A small-molecule ligand and the protein it binds are described below.
Small molecule (SMILES): CC(C)CCC[C@@H](C)[C@H]1CC[C@H]2[C@@H]3CC=C4C[C@@H](O)CC[C@]4(C)[C@H]3CC[C@]12C

Sequence of chain 1.A:
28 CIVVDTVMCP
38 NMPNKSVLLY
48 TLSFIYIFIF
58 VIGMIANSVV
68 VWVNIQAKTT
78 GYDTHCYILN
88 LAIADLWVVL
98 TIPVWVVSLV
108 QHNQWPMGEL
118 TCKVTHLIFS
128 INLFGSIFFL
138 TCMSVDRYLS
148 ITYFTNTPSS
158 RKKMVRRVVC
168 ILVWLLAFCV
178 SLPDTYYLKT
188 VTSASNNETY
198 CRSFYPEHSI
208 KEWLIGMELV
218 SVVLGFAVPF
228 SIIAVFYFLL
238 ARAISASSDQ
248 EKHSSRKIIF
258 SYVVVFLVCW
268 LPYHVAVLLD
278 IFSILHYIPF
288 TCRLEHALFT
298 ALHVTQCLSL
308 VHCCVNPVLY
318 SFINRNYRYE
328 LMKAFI

Binding-site contacts:
Ligand atom C3 contacts residue ASN87 of chain 1.A at 3.6 Å.
Ligand atom C14 contacts residue TRP171 of chain 1.A at 4.3 Å (hydrophobic).
Ligand atom C12 contacts residue TRP171 of chain 1.A at 4.4 Å (hydrophobic).
Ligand atom C2 contacts residue ASN87 of chain 1.A at 4.0 Å.
Ligand atom C7 contacts residue TRP171 of chain 1.A at 3.9 Å (hydrophobic).
Ligand atom C24 contacts residue ILE128 of chain 1.A at 3.7 Å (hydrophobic).
Ligand atom C10 contacts residue ASN87 of chain 1.A at 4.4 Å.
Ligand atom C6 contacts residue TRP171 of chain 1.A at 4.3 Å (hydrophobic).
Ligand atom C26 contacts residue PHE175 of chain 1.A at 4.1 Å (hydrophobic).
Ligand atom C23 contacts residue ASN129 of chain 1.A at 4.3 Å.
Ligand atom C9 contacts residue TRP171 of chain 1.A at 4.3 Å (hydrophobic).
Ligand atom C4 contacts residue ASN87 of chain 1.A at 4.3 Å.
Ligand atom C5 contacts residue ASN87 of chain 1.A at 4.2 Å.
Ligand atom C1 contacts residue ASN87 of chain 1.A at 3.7 Å.
Ligand atom C11 contacts residue ILE90 of chain 1.A at 4.3 Å (hydrophobic).
Ligand atom C2 contacts residue ILE90 of chain 1.A at 4.5 Å (hydrophobic).
Ligand atom C12 contacts residue ILE90 of chain 1.A at 4.1 Å (hydrophobic).
Ligand atom C26 contacts residue LEU124 of chain 1.A at 4.4 Å (hydrophobic).
Ligand atom C1 contacts residue ILE90 of chain 1.A at 3.9 Å (hydrophobic).
Ligand atom C25 contacts residue ILE128 of chain 1.A at 4.2 Å (hydrophobic).
Ligand atom C27 contacts residue ILE125 of chain 1.A at 4.4 Å (hydrophobic).
Ligand atom C21 contacts residue TRP94 of chain 1.A at 3.2 Å (hydrophobic).
Ligand atom C2 contacts residue LEU86 of chain 1.A at 4.4 Å (hydrophobic).
Ligand atom C26 contacts residue ILE128 of chain 1.A at 3.3 Å (hydrophobic).
Ligand atom C24 contacts residue ILE125 of chain 1.A at 4.5 Å (hydrophobic).